Binding-site contacts:
Ligand atom C12 contacts residue TYR200 of chain 1.J at 3.5 Å (hydrophobic).
Ligand atom C06 contacts residue THR65 of chain 1.F at 3.1 Å.
Ligand atom C09 contacts residue MET122 of chain 1.F at 3.5 Å (hydrophobic).
Ligand atom O01 contacts residue GLN63 of chain 1.F at 2.9 Å (h-bond).
Ligand atom N02 contacts residue CYS195 of chain 1.J at 3.6 Å.
Ligand atom C13 contacts residue TYR200 of chain 1.J at 3.7 Å (hydrophobic).
Ligand atom C08 contacts residue GLN63 of chain 1.F at 3.8 Å.
Ligand atom N02 contacts residue GLN63 of chain 1.F at 3.5 Å (h-bond).
Ligand atom N05 contacts residue MET122 of chain 1.F at 3.2 Å.
Ligand atom C05 contacts residue LEU120 of chain 1.F at 3.6 Å (hydrophobic).
Ligand atom N02 contacts residue TYR172 of chain 1.F at 2.8 Å (h-bond).
Ligand atom C09 contacts residue CYS196 of chain 1.J at 3.6 Å (hydrophobic).
Ligand atom C22 contacts residue LEU120 of chain 1.F at 3.4 Å (hydrophobic).
Ligand atom C05 contacts residue THR64 of chain 1.F at 3.7 Å.
Ligand atom C06 contacts residue THR64 of chain 1.F at 3.7 Å.
Ligand atom N05 contacts residue TRP151 of chain 1.J at 3.5 Å (h-bond).
Ligand atom C16 contacts residue TYR97 of chain 1.J at 3.8 Å (hydrophobic).
Ligand atom C10 contacts residue MET122 of chain 1.F at 3.5 Å (hydrophobic).
Ligand atom C18 contacts residue TYR200 of chain 1.J at 3.4 Å (hydrophobic).
Ligand atom C17 contacts residue TRP151 of chain 1.J at 3.4 Å (hydrophobic).
Ligand atom C06 contacts residue LEU120 of chain 1.F at 3.8 Å (hydrophobic).
Ligand atom N01 contacts residue CYS195 of chain 1.J at 3.8 Å.
Ligand atom C08 contacts residue MET122 of chain 1.F at 3.5 Å (hydrophobic).
Ligand atom C15 contacts residue TYR97 of chain 1.J at 3.8 Å (hydrophobic).
Ligand atom C02 contacts residue GLN63 of chain 1.F at 3.4 Å.
Ligand atom C09 contacts residue GLN63 of chain 1.F at 3.6 Å.
Ligand atom C06 contacts residue GLN63 of chain 1.F at 3.6 Å.
Ligand atom C17 contacts residue MET122 of chain 1.F at 3.5 Å (hydrophobic).
Ligand atom N01 contacts residue CYS196 of chain 1.J at 3.7 Å.
Ligand atom C03 contacts residue GLN63 of chain 1.F at 3.5 Å.
Ligand atom C09 contacts residue CYS195 of chain 1.J at 3.7 Å (hydrophobic).
Ligand atom N06 contacts residue TRP151 of chain 1.J at 3.3 Å (h-bond).
Ligand atom C20 contacts residue TRP151 of chain 1.J at 3.4 Å (hydrophobic).
Ligand atom C07 contacts residue GLN63 of chain 1.F at 3.4 Å.
Ligand atom C14 contacts residue TYR200 of chain 1.J at 3.6 Å (hydrophobic).
Ligand atom C22 contacts residue ARG112 of chain 1.F at 3.8 Å.
Ligand atom N03 contacts residue MET122 of chain 1.F at 3.3 Å.
Ligand atom N03 contacts residue CYS196 of chain 1.J at 3.7 Å.
Ligand atom N01 contacts residue GLN63 of chain 1.F at 2.9 Å (h-bond).
Ligand atom N01 contacts residue MET122 of chain 1.F at 3.3 Å (h-bond).

Sequence of chain 1.F:
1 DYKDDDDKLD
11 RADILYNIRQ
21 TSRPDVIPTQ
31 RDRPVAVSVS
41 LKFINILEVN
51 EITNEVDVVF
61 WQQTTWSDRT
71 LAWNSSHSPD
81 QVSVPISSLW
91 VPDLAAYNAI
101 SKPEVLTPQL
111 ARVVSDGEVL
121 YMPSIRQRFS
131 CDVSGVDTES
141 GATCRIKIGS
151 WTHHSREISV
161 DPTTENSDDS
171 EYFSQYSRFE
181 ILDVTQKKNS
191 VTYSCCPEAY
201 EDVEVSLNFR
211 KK

A protein and the small-molecule ligand that binds it are described below.
Small molecule (SMILES): COc1ccccc1-c1cc(N(Cc2ccccn2)Cc2ccccn2)nc(N)n1

Sequence of chain 1.J:
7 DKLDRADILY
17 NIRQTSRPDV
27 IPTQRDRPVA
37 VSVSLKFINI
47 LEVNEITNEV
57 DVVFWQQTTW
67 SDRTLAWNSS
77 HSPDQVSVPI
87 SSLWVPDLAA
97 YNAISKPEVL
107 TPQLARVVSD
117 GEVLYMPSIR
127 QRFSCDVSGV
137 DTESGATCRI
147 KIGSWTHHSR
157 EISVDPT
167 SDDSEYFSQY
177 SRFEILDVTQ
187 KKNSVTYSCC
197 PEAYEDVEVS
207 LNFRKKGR